This small molecule binds to this protein.
Small molecule (SMILES): CC(=O)N[C@@H]1[C@@H](O)[C@H](O)[C@@H](CO)O[C@H]1O

Binding-site contacts:
Ligand atom N2 contacts residue ASN43 of chain 1.B at 2.9 Å (h-bond).
Ligand atom C5 contacts residue ASN43 of chain 1.B at 3.7 Å.
Ligand atom C7 contacts residue ASN43 of chain 1.B at 3.6 Å.
Ligand atom C1 contacts residue ASN43 of chain 1.B at 1.4 Å.
Ligand atom C4 contacts residue ASN43 of chain 1.B at 4.3 Å.
Ligand atom C3 contacts residue ASN43 of chain 1.B at 3.8 Å.
Ligand atom O5 contacts residue ASN43 of chain 1.B at 2.4 Å (h-bond).
Ligand atom O7 contacts residue ASN43 of chain 1.B at 4.0 Å.
Ligand atom C2 contacts residue ASN43 of chain 1.B at 2.5 Å.

Sequence of chain 1.B:
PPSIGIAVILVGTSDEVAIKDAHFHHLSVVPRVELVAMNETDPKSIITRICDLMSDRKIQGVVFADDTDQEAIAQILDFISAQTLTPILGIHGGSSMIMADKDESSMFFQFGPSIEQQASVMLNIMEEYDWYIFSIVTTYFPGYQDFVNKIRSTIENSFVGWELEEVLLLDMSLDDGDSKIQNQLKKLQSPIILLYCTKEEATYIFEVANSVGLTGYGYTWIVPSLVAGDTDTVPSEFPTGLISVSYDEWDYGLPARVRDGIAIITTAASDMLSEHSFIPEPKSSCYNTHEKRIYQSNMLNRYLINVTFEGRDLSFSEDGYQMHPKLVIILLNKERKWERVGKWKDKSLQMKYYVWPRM